Binding-site contacts:
Ligand atom C13 contacts residue PHE34 of chain 1.B at 3.3 Å (hydrophobic).
Ligand atom N8 contacts residue TYR177 of chain 1.B at 3.8 Å.
Ligand atom C2 contacts residue ALA318 of chain 1.B at 3.4 Å (hydrophobic).
Ligand atom O15 contacts residue EDO1 of chain 1.H at 3.5 Å (h-bond).
Ligand atom C12 contacts residue PHE34 of chain 1.B at 3.5 Å (hydrophobic).
Ligand atom O14 contacts residue TYR145 of chain 1.B at 4.2 Å.
Ligand atom O14 contacts residue PHE34 of chain 1.B at 3.7 Å.
Ligand atom N6 contacts residue TYR177 of chain 1.B at 3.7 Å.
Ligand atom C10 contacts residue PHE34 of chain 1.B at 3.9 Å (hydrophobic).
Ligand atom C5 contacts residue ALA318 of chain 1.B at 4.0 Å (hydrophobic).
Ligand atom C10 contacts residue LYS83 of chain 1.B at 4.2 Å.
Ligand atom C9 contacts residue GLY175 of chain 1.B at 3.1 Å.
Ligand atom C9 contacts residue VAL174 of chain 1.B at 4.2 Å (hydrophobic).
Ligand atom N8 contacts residue ALA318 of chain 1.B at 3.6 Å (h-bond).
Ligand atom C9 contacts residue TYR177 of chain 1.B at 3.6 Å (hydrophobic).
Ligand atom C1 contacts residue TYR145 of chain 1.B at 3.7 Å (hydrophobic).
Ligand atom C1 contacts residue ALA318 of chain 1.B at 3.7 Å (hydrophobic).
Ligand atom O15 contacts residue PHE34 of chain 1.B at 3.6 Å.
Ligand atom C12 contacts residue ALA318 of chain 1.B at 3.5 Å (hydrophobic).
Ligand atom O11 contacts residue LYS83 of chain 1.B at 3.2 Å (salt-bridge).
Ligand atom O14 contacts residue EDO1 of chain 1.H at 2.6 Å (h-bond).
Ligand atom C9 contacts residue ALA176 of chain 1.B at 4.0 Å (hydrophobic).
Ligand atom C7 contacts residue PHE34 of chain 1.B at 4.2 Å (hydrophobic).
Ligand atom C2 contacts residue PHE34 of chain 1.B at 3.5 Å (hydrophobic).
Ligand atom O14 contacts residue EDO1 of chain 1.U at 4.3 Å.
Ligand atom C9 contacts residue ALA318 of chain 1.B at 3.6 Å (hydrophobic).
Ligand atom C5 contacts residue PHE34 of chain 1.B at 3.6 Å (hydrophobic).
Ligand atom N6 contacts residue PHE34 of chain 1.B at 3.8 Å.
Ligand atom C5 contacts residue TYR177 of chain 1.B at 4.2 Å (hydrophobic).
Ligand atom C1 contacts residue PHE34 of chain 1.B at 3.3 Å (hydrophobic).
Ligand atom S4 contacts residue PHE34 of chain 1.B at 3.5 Å.
Ligand atom C9 contacts residue LYS83 of chain 1.B at 4.3 Å.
Ligand atom C7 contacts residue TYR177 of chain 1.B at 3.4 Å (hydrophobic).
Ligand atom O11 contacts residue VAL174 of chain 1.B at 4.0 Å.
Ligand atom C10 contacts residue ALA318 of chain 1.B at 3.4 Å (hydrophobic).
Ligand atom C13 contacts residue EDO1 of chain 1.H at 3.4 Å.
Ligand atom C3 contacts residue PHE34 of chain 1.B at 3.3 Å (hydrophobic).
Ligand atom O11 contacts residue ALA318 of chain 1.B at 3.2 Å (h-bond).
Ligand atom O11 contacts residue PHE34 of chain 1.B at 4.1 Å.
Ligand atom C3 contacts residue ALA318 of chain 1.B at 3.8 Å (hydrophobic).

Sequence of chain 1.B:
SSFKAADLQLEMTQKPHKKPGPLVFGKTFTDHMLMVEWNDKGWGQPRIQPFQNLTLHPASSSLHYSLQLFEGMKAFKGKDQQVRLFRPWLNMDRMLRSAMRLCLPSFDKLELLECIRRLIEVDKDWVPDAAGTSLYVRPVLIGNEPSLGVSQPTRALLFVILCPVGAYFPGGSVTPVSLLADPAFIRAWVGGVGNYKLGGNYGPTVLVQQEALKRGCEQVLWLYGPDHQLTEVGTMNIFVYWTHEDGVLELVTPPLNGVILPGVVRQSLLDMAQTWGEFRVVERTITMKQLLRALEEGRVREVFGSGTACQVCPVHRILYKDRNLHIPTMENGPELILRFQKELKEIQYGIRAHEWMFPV

Sequence of chain 1.A:
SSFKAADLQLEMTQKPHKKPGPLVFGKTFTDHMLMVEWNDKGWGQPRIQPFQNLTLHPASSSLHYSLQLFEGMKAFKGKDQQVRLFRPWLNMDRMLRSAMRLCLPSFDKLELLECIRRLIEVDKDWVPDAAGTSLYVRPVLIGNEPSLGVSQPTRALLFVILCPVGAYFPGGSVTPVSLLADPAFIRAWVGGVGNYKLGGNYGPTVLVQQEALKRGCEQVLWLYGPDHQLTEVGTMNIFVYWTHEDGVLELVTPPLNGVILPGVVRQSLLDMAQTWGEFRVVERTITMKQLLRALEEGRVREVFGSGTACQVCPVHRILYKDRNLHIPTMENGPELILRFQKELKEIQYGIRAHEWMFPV

A protein and the small-molecule ligand that binds it are described below.
Small molecule (SMILES): Cc1c(C(=O)O)sc2ncn(C)c(=O)c12